The small molecule below binds the protein below.
Small molecule (SMILES): C=CC(=O)CC[C@@H](C)[C@H]1CC[C@H]2/C(=C/C=C3C[C@@H](O)C(=C)[C@H](O)C3)CCC[C@]12C

Binding-site contacts:
Ligand atom O1 contacts residue SER119 of chain 1.A at 3.6 Å.
Ligand atom C19 contacts residue LEU157 of chain 1.A at 3.9 Å (hydrophobic).
Ligand atom C22 contacts residue HIS241 of chain 1.A at 3.7 Å.
Ligand atom C21 contacts residue SER81 of chain 1.A at 3.9 Å.
Ligand atom C24 contacts residue HIS149 of chain 1.A at 3.2 Å.
Ligand atom C22 contacts residue VAL78 of chain 1.A at 3.5 Å (hydrophobic).
Ligand atom C6 contacts residue TRP130 of chain 1.A at 3.8 Å (hydrophobic).
Ligand atom O contacts residue ARG118 of chain 1.A at 3.0 Å (salt-bridge).
Ligand atom C13 contacts residue TRP130 of chain 1.A at 3.7 Å (hydrophobic).
Ligand atom C contacts residue SER122 of chain 1.A at 4.0 Å.
Ligand atom O2 contacts residue LEU74 of chain 1.A at 3.7 Å.
Ligand atom C12 contacts residue LEU74 of chain 1.A at 3.6 Å (hydrophobic).
Ligand atom C11 contacts residue VAL144 of chain 1.A at 3.7 Å (hydrophobic).
Ligand atom C24 contacts residue ALA147 of chain 1.A at 3.5 Å (hydrophobic).
Ligand atom C8 contacts residue TRP130 of chain 1.A at 3.9 Å (hydrophobic).
Ligand atom C6 contacts residue SER119 of chain 1.A at 3.7 Å.
Ligand atom C19 contacts residue LEU153 of chain 1.A at 3.6 Å (hydrophobic).
Ligand atom C15 contacts residue MET116 of chain 1.A at 3.9 Å (hydrophobic).
Ligand atom C20 contacts residue VAL78 of chain 1.A at 3.9 Å (hydrophobic).
Ligand atom C15 contacts residue LEU157 of chain 1.A at 3.9 Å (hydrophobic).
Ligand atom C7 contacts residue TRP130 of chain 1.A at 3.9 Å (hydrophobic).
Ligand atom C3 contacts residue SER81 of chain 1.A at 3.6 Å.
Ligand atom C1 contacts residue TYR38 of chain 1.A at 3.8 Å (hydrophobic).
Ligand atom C4 contacts residue SER81 of chain 1.A at 3.8 Å.
Ligand atom C5 contacts residue SER119 of chain 1.A at 3.9 Å.
Ligand atom O1 contacts residue SER122 of chain 1.A at 3.1 Å.
Ligand atom C1 contacts residue TYR42 of chain 1.A at 3.8 Å (hydrophobic).
Ligand atom C7 contacts residue SER119 of chain 1.A at 3.3 Å.
Ligand atom C23 contacts residue VAL78 of chain 1.A at 3.8 Å (hydrophobic).
Ligand atom C3 contacts residue ARG118 of chain 1.A at 4.0 Å.
Ligand atom C21 contacts residue ARG118 of chain 1.A at 3.6 Å.
Ligand atom C contacts residue CYS132 of chain 1.A at 3.8 Å (hydrophobic).
Ligand atom O1 contacts residue TYR38 of chain 1.A at 3.0 Å (h-bond).
Ligand atom C16 contacts residue LEU157 of chain 1.A at 3.7 Å (hydrophobic).
Ligand atom O contacts residue SER81 of chain 1.A at 2.5 Å (h-bond).
Ligand atom C contacts residue PHE45 of chain 1.A at 3.9 Å (hydrophobic).
Ligand atom O2 contacts residue VAL78 of chain 1.A at 3.5 Å.
Ligand atom C4 contacts residue SER119 of chain 1.A at 3.8 Å.
Ligand atom C22 contacts residue HIS149 of chain 1.A at 4.0 Å.
Ligand atom C25 contacts residue HIS149 of chain 1.A at 2.4 Å.

Sequence of chain 1.A:
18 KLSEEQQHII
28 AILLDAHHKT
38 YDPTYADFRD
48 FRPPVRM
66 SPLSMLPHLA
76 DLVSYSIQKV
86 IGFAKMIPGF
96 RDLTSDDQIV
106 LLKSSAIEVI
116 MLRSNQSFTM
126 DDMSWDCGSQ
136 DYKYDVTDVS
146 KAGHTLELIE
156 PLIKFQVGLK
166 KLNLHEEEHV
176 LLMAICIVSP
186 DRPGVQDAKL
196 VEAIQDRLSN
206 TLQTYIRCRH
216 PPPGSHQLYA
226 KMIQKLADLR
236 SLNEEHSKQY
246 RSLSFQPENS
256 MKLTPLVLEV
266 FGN